This small molecule binds to this protein.
Small molecule (SMILES): COc1cc(Br)ccc1CC(=O)O

Sequence of chain 1.A:
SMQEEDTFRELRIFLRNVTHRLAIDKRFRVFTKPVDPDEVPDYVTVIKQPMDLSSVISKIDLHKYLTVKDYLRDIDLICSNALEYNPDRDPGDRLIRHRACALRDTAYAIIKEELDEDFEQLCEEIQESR

Binding-site contacts:
Ligand atom O3 contacts residue HIS20 of chain 1.A at 3.9 Å.
Ligand atom C4 contacts residue ILE57 of chain 1.A at 4.3 Å (hydrophobic).
Ligand atom O1 contacts residue HIS20 of chain 1.A at 3.5 Å.
Ligand atom O3 contacts residue ARG16 of chain 1.A at 4.4 Å.
Ligand atom C9 contacts residue ILE57 of chain 1.A at 4.5 Å (hydrophobic).
Ligand atom C3 contacts residue ALA23 of chain 1.A at 3.6 Å (hydrophobic).
Ligand atom C1 contacts residue ILE24 of chain 1.A at 4.5 Å (hydrophobic).
Ligand atom O2 contacts residue ILE57 of chain 1.A at 3.4 Å.
Ligand atom C2 contacts residue HIS20 of chain 1.A at 3.9 Å.
Ligand atom C8 contacts residue HIS20 of chain 1.A at 2.8 Å.
Ligand atom C6 contacts residue ILE57 of chain 1.A at 3.4 Å (hydrophobic).
Ligand atom C5 contacts residue ILE57 of chain 1.A at 3.1 Å (hydrophobic).
Ligand atom C6 contacts residue HIS20 of chain 1.A at 4.4 Å.
Ligand atom BR1 contacts residue SER54 of chain 1.A at 3.8 Å.
Ligand atom BR1 contacts residue ALA23 of chain 1.A at 4.3 Å.
Ligand atom C5 contacts residue LEU53 of chain 1.A at 4.5 Å (hydrophobic).
Ligand atom C4 contacts residue ALA23 of chain 1.A at 3.8 Å (hydrophobic).
Ligand atom C9 contacts residue HIS20 of chain 1.A at 3.8 Å.
Ligand atom C2 contacts residue ALA23 of chain 1.A at 4.1 Å (hydrophobic).
Ligand atom C1 contacts residue HIS20 of chain 1.A at 4.4 Å.
Ligand atom C5 contacts residue ALA23 of chain 1.A at 4.3 Å (hydrophobic).
Ligand atom BR1 contacts residue LEU53 of chain 1.A at 4.1 Å.
Ligand atom C7 contacts residue HIS20 of chain 1.A at 3.6 Å.
Ligand atom BR1 contacts residue THR32 of chain 1.A at 3.6 Å.